Sequence of chain 19.A:
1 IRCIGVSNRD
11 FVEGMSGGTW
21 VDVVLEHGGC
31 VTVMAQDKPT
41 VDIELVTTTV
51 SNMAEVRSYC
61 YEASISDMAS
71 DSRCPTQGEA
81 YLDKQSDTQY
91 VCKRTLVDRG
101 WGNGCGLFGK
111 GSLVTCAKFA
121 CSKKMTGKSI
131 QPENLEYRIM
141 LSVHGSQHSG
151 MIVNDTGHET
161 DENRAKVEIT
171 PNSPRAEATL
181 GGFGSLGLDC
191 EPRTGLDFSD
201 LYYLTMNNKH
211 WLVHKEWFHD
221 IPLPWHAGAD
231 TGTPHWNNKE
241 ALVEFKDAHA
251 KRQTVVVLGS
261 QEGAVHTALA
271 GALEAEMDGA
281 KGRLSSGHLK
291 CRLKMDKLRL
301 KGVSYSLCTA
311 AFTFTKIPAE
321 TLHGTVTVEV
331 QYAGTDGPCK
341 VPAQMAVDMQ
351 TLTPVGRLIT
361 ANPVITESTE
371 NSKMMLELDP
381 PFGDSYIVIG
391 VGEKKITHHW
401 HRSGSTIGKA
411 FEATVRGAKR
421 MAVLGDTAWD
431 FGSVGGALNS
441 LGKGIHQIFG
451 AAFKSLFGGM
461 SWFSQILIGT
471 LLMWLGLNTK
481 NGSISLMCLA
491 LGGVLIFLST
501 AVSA

Binding-site contacts:
Ligand atom O7 contacts residue ASP161 of chain 19.A at 3.7 Å.
Ligand atom C1 contacts residue ASN154 of chain 19.A at 1.6 Å.
Ligand atom C7 contacts residue THR160 of chain 19.A at 3.4 Å.
Ligand atom C7 contacts residue ASN154 of chain 19.A at 3.0 Å.
Ligand atom O5 contacts residue ASN154 of chain 19.A at 2.4 Å (h-bond).
Ligand atom O6 contacts residue HIS158 of chain 19.A at 3.4 Å (h-bond).
Ligand atom O3 contacts residue THR160 of chain 19.A at 4.3 Å.
Ligand atom O5 contacts residue HIS158 of chain 19.A at 3.8 Å.
Ligand atom C2 contacts residue ASN154 of chain 19.A at 2.5 Å.
Ligand atom C5 contacts residue THR160 of chain 19.A at 3.7 Å.
Ligand atom N2 contacts residue THR160 of chain 19.A at 3.5 Å.
Ligand atom C5 contacts residue ASN154 of chain 19.A at 3.8 Å.
Ligand atom C4 contacts residue THR160 of chain 19.A at 3.6 Å.
Ligand atom O7 contacts residue THR160 of chain 19.A at 2.5 Å.
Ligand atom C3 contacts residue THR160 of chain 19.A at 3.9 Å.
Ligand atom N2 contacts residue ASN154 of chain 19.A at 3.0 Å (h-bond).
Ligand atom C2 contacts residue THR160 of chain 19.A at 2.7 Å.
Ligand atom O7 contacts residue ASN154 of chain 19.A at 2.7 Å (h-bond).
Ligand atom C1 contacts residue THR160 of chain 19.A at 3.0 Å.
Ligand atom C6 contacts residue THR160 of chain 19.A at 3.7 Å.
Ligand atom C8 contacts residue ILE152 of chain 19.A at 4.3 Å (hydrophobic).
Ligand atom C4 contacts residue ASN154 of chain 19.A at 4.3 Å.
Ligand atom C6 contacts residue HIS158 of chain 19.A at 4.0 Å.
Ligand atom C8 contacts residue ASN154 of chain 19.A at 4.1 Å.
Ligand atom C8 contacts residue VAL153 of chain 19.A at 4.4 Å (hydrophobic).
Ligand atom O5 contacts residue THR160 of chain 19.A at 3.2 Å.
Ligand atom C3 contacts residue ASN154 of chain 19.A at 3.9 Å.

A protein and the small-molecule ligand that binds it are described below.
Small molecule (SMILES): CC(=O)N[C@@H]1[C@@H](O)[C@H](O)[C@@H](CO)O[C@H]1O